Binding-site contacts:
Ligand atom C5 contacts residue TRP87 of chain 1.B at 3.7 Å (hydrophobic).
Ligand atom C4 contacts residue TRP87 of chain 1.B at 3.6 Å (hydrophobic).
Ligand atom OP1 contacts residue THR51 of chain 1.B at 3.5 Å.
Ligand atom O2 contacts residue TRP87 of chain 1.B at 3.8 Å.
Ligand atom OP1 contacts residue GLY52 of chain 1.B at 2.7 Å (h-bond).
Ligand atom O2 contacts residue ASN59 of chain 1.B at 4.0 Å.
Ligand atom C2 contacts residue TRP87 of chain 1.B at 3.6 Å (hydrophobic).
Ligand atom N3 contacts residue ASN59 of chain 1.B at 3.2 Å (h-bond).
Ligand atom C4 contacts residue ASN59 of chain 1.B at 3.8 Å.
Ligand atom OP2 contacts residue LYS129 of chain 1.B at 3.8 Å.
Ligand atom C4' contacts residue THR51 of chain 1.B at 3.8 Å.
Ligand atom OP1 contacts residue TYR68 of chain 1.A at 4.1 Å.
Ligand atom C1' contacts residue TRP87 of chain 1.B at 4.1 Å (hydrophobic).
Ligand atom O4 contacts residue TRP87 of chain 1.B at 3.5 Å.
Ligand atom N3 contacts residue VAL57 of chain 1.B at 3.5 Å.
Ligand atom O4 contacts residue GLU127 of chain 1.B at 2.9 Å (salt-bridge).
Ligand atom C2 contacts residue ASN59 of chain 1.B at 4.1 Å.
Ligand atom N1 contacts residue VAL57 of chain 1.B at 3.9 Å.
Ligand atom P contacts residue LYS129 of chain 1.B at 4.1 Å.
Ligand atom C2 contacts residue VAL57 of chain 1.B at 3.5 Å (hydrophobic).
Ligand atom C7 contacts residue TRP87 of chain 1.B at 3.8 Å (hydrophobic).
Ligand atom O4 contacts residue VAL85 of chain 1.B at 3.8 Å.
Ligand atom C7 contacts residue LYS129 of chain 1.B at 3.6 Å.
Ligand atom O4 contacts residue ASN59 of chain 1.B at 2.9 Å (h-bond).
Ligand atom O4' contacts residue TRP87 of chain 1.B at 3.4 Å.
Ligand atom C1' contacts residue THR51 of chain 1.B at 3.8 Å.
Ligand atom N1 contacts residue TRP87 of chain 1.B at 3.9 Å.
Ligand atom O3' contacts residue THR51 of chain 1.B at 3.5 Å.
Ligand atom C7 contacts residue GLU127 of chain 1.B at 3.7 Å.
Ligand atom N3 contacts residue THR55 of chain 1.B at 4.2 Å.
Ligand atom O4' contacts residue THR51 of chain 1.B at 3.4 Å.
Ligand atom C2' contacts residue TRP87 of chain 1.B at 3.5 Å (hydrophobic).
Ligand atom N3 contacts residue TRP87 of chain 1.B at 3.5 Å.
Ligand atom O2 contacts residue VAL57 of chain 1.B at 3.7 Å.
Ligand atom OP2 contacts residue GLN111 of chain 1.B at 3.7 Å.
Ligand atom C3' contacts residue THR51 of chain 1.B at 4.2 Å.
Ligand atom C4 contacts residue VAL57 of chain 1.B at 4.1 Å (hydrophobic).
Ligand atom P contacts residue GLY52 of chain 1.B at 4.0 Å.
Ligand atom C6 contacts residue TRP87 of chain 1.B at 3.8 Å (hydrophobic).
Ligand atom C4 contacts residue GLU127 of chain 1.B at 4.1 Å.

This small molecule binds to this protein.
Small molecule (SMILES): Cc1cn([C@H]2C[C@H](OP(=O)(O)O)[C@@H](CO[P](=O)(O)O[C@H]3C[C@H](n4cc(C)c(=O)[nH]c4=O)O[C@@H]3COP(=O)=O)O2)c(=O)[nH]c1=O

Sequence of chain 1.B:
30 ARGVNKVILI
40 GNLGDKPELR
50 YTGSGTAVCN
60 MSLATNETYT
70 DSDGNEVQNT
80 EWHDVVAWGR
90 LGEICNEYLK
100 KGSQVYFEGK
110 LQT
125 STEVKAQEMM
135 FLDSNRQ

Sequence of chain 1.A:
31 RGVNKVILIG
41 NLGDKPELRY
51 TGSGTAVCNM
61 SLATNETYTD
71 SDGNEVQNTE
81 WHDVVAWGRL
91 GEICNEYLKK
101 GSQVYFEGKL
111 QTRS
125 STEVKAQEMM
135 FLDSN